A protein and the small-molecule ligand that binds it are described below.
Small molecule (SMILES): CC(=O)N[C@@H]1[C@@H](O)[C@H](O)[C@@H](CO)O[C@H]1O

Sequence of chain 1.C:
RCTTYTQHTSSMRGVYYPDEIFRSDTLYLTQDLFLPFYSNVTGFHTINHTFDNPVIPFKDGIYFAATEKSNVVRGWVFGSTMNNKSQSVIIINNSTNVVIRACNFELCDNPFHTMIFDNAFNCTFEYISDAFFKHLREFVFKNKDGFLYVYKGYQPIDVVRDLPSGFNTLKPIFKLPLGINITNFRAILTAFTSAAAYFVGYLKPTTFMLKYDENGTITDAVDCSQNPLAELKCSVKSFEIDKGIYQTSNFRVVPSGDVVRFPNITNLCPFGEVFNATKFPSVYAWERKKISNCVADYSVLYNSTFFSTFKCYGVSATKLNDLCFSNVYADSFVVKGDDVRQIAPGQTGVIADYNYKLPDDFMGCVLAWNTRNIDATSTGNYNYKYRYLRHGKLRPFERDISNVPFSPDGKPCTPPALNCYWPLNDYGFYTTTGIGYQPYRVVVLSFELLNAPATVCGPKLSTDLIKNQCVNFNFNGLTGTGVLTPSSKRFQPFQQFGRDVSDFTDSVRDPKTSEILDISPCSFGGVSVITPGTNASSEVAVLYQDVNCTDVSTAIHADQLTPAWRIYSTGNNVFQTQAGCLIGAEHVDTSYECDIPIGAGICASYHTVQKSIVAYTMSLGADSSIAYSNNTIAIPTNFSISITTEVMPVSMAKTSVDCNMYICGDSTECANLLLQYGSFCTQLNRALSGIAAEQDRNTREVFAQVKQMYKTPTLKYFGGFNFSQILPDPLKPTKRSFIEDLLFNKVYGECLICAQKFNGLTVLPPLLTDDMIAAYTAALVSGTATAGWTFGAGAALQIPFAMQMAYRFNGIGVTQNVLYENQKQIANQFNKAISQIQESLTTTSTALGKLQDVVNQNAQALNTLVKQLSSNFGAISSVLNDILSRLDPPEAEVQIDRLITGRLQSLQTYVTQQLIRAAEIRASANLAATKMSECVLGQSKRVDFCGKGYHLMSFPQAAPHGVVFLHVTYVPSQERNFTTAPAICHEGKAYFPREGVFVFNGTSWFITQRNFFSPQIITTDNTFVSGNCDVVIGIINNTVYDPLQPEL

Binding-site contacts:
Ligand atom O7 contacts residue ALA609 of chain 1.C at 3.8 Å.
Ligand atom C1 contacts residue ASN608 of chain 1.C at 1.4 Å.
Ligand atom C5 contacts residue ASN608 of chain 1.C at 3.7 Å.
Ligand atom O5 contacts residue ASN608 of chain 1.C at 2.4 Å (h-bond).
Ligand atom C3 contacts residue ASN608 of chain 1.C at 3.6 Å.
Ligand atom C8 contacts residue ALA609 of chain 1.C at 4.0 Å (hydrophobic).
Ligand atom C4 contacts residue ASN608 of chain 1.C at 4.1 Å.
Ligand atom C7 contacts residue ASN608 of chain 1.C at 3.6 Å.
Ligand atom O7 contacts residue ASN608 of chain 1.C at 3.1 Å (h-bond).
Ligand atom C2 contacts residue ASN608 of chain 1.C at 2.3 Å.
Ligand atom N2 contacts residue ASN608 of chain 1.C at 2.7 Å (h-bond).
Ligand atom C7 contacts residue ALA609 of chain 1.C at 4.2 Å (hydrophobic).
Ligand atom C6 contacts residue ASN608 of chain 1.C at 4.3 Å.